Sequence of chain 1.C:
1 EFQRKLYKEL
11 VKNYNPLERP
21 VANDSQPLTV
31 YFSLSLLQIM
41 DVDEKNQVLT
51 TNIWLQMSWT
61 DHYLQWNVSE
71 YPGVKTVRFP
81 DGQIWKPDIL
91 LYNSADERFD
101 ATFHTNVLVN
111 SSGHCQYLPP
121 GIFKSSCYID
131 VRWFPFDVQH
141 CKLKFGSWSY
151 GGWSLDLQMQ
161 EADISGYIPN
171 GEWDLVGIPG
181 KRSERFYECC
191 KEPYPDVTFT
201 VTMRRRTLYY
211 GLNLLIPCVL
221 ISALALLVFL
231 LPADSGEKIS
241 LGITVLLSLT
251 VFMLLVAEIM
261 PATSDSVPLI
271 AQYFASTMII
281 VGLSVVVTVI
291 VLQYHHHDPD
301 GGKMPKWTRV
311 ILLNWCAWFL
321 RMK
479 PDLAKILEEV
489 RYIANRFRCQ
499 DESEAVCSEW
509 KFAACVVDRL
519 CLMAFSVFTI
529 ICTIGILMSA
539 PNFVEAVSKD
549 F

This protein binds this small molecule.
Small molecule (SMILES): COCC(CCO[C@H]1CC[C@@]2(C)C(=CC[C@H]3[C@@H]4C[C@@H]5O[C@]6(CC[C@@H](C)CO6)[C@@H](C)[C@@H]5[C@@]4(C)CC[C@@H]32)C1)COC

Binding-site contacts:
Ligand atom C12 contacts residue PHE319 of chain 1.C at 4.0 Å (hydrophobic).
Ligand atom C50 contacts residue TRP315 of chain 1.C at 4.2 Å (hydrophobic).
Ligand atom C18 contacts residue TRP318 of chain 1.C at 3.9 Å (hydrophobic).
Ligand atom C21 contacts residue TRP318 of chain 1.C at 3.9 Å (hydrophobic).
Ligand atom C21 contacts residue TRP315 of chain 1.C at 4.0 Å (hydrophobic).
Ligand atom C77 contacts residue ALA522 of chain 1.C at 4.1 Å (hydrophobic).
Ligand atom O80 contacts residue ALA522 of chain 1.C at 3.7 Å.
Ligand atom C19 contacts residue PHE319 of chain 1.C at 4.0 Å (hydrophobic).
Ligand atom O20 contacts residue TRP315 of chain 1.C at 4.3 Å.
Ligand atom C77 contacts residue VAL525 of chain 1.C at 3.8 Å (hydrophobic).
Ligand atom C10 contacts residue PHE319 of chain 1.C at 4.1 Å (hydrophobic).
Ligand atom C75 contacts residue ALA522 of chain 1.C at 3.8 Å (hydrophobic).
Ligand atom C10 contacts residue LEU518 of chain 1.C at 4.2 Å (hydrophobic).
Ligand atom C26 contacts residue TRP318 of chain 1.C at 3.9 Å (hydrophobic).
Ligand atom C24 contacts residue TRP315 of chain 1.C at 4.1 Å (hydrophobic).
Ligand atom C19 contacts residue TRP315 of chain 1.C at 4.5 Å (hydrophobic).
Ligand atom O25 contacts residue TRP318 of chain 1.C at 4.4 Å.
Ligand atom C18 contacts residue TRP315 of chain 1.C at 4.3 Å (hydrophobic).
Ligand atom C09 contacts residue PHE319 of chain 1.C at 3.8 Å (hydrophobic).
Ligand atom C24 contacts residue TRP318 of chain 1.C at 4.0 Å (hydrophobic).
Ligand atom C22 contacts residue TRP315 of chain 1.C at 4.1 Å (hydrophobic).
Ligand atom C79 contacts residue ALA522 of chain 1.C at 4.1 Å (hydrophobic).
Ligand atom C78 contacts residue ALA522 of chain 1.C at 4.2 Å (hydrophobic).
Ligand atom C75 contacts residue LEU518 of chain 1.C at 4.0 Å (hydrophobic).
Ligand atom C17 contacts residue TRP315 of chain 1.C at 4.1 Å (hydrophobic).
Ligand atom O49 contacts residue TRP315 of chain 1.C at 3.9 Å.
Ligand atom C75 contacts residue MET521 of chain 1.C at 4.3 Å (hydrophobic).
Ligand atom C18 contacts residue PHE319 of chain 1.C at 4.4 Å (hydrophobic).